Binding-site contacts:
Ligand atom O7 contacts residue ASN12 of chain 5.D at 3.6 Å.
Ligand atom C5 contacts residue ASN12 of chain 5.D at 4.1 Å.
Ligand atom N2 contacts residue ASN12 of chain 5.D at 3.8 Å.
Ligand atom C2 contacts residue ASN12 of chain 5.D at 3.3 Å.
Ligand atom C1 contacts residue ASN12 of chain 5.D at 2.2 Å.
Ligand atom C7 contacts residue ASN12 of chain 5.D at 3.9 Å.
Ligand atom O5 contacts residue ASN12 of chain 5.D at 2.7 Å (h-bond).

This protein binds this small molecule.
Small molecule (SMILES): CC(=O)N[C@H]1[C@H](O[C@H]2[C@H](O)[C@@H](NC(C)=O)CO[C@@H]2CO)O[C@H](CO)[C@@H](O)[C@@H]1O

Sequence of chain 5.D:
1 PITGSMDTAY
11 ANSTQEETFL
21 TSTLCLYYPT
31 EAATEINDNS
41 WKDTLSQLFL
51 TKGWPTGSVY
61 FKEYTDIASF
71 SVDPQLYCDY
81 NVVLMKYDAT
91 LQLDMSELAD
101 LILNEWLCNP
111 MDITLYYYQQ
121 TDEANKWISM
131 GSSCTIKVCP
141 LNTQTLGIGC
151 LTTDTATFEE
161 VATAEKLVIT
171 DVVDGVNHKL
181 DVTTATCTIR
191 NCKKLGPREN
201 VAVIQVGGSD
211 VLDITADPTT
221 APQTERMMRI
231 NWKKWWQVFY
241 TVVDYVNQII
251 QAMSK